Sequence of chain 4.A:
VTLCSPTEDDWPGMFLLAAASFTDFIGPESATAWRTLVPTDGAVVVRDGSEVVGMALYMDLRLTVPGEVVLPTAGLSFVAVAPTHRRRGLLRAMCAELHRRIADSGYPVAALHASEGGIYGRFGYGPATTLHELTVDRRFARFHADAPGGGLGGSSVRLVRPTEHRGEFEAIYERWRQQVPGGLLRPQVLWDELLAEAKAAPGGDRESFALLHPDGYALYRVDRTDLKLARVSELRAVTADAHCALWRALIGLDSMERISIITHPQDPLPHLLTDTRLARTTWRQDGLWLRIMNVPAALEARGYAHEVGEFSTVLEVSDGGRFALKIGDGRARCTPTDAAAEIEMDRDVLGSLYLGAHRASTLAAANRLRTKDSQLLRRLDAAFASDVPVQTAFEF

Binding-site contacts:
Ligand atom C25 contacts residue LEU83 of chain 4.A at 4.0 Å (hydrophobic).
Ligand atom C12 contacts residue ASP46 of chain 4.A at 4.0 Å.
Ligand atom C02 contacts residue SER103 of chain 4.A at 3.8 Å.
Ligand atom C22 contacts residue TRP56 of chain 4.A at 3.8 Å (hydrophobic).
Ligand atom N17 contacts residue TRP56 of chain 4.A at 3.8 Å.
Ligand atom S19 contacts residue PHE104 of chain 4.A at 3.7 Å.
Ligand atom N01 contacts residue MET85 of chain 4.A at 3.5 Å.
Ligand atom C13 contacts residue ASP46 of chain 4.A at 3.4 Å.
Ligand atom N08 contacts residue GLU421 of chain 4.A at 3.7 Å.
Ligand atom C07 contacts residue GLU421 of chain 4.A at 3.9 Å.
Ligand atom C04 contacts residue TRP56 of chain 4.A at 3.8 Å (hydrophobic).
Ligand atom C14 contacts residue ASP46 of chain 4.A at 3.3 Å.
Ligand atom C20 contacts residue TRP56 of chain 4.A at 3.7 Å (hydrophobic).
Ligand atom C12 contacts residue PHE44 of chain 4.A at 3.5 Å (hydrophobic).
Ligand atom C02 contacts residue PHE422 of chain 4.A at 3.7 Å (hydrophobic).
Ligand atom C21 contacts residue PHE104 of chain 4.A at 3.7 Å (hydrophobic).
Ligand atom C24 contacts residue LEU83 of chain 4.A at 3.8 Å (hydrophobic).
Ligand atom N11 contacts residue ASP46 of chain 4.A at 3.4 Å (salt-bridge).
Ligand atom C15 contacts residue PHE44 of chain 4.A at 4.0 Å (hydrophobic).
Ligand atom C10 contacts residue PHE422 of chain 4.A at 3.7 Å (hydrophobic).
Ligand atom C06 contacts residue GLU421 of chain 4.A at 3.8 Å.
Ligand atom C18 contacts residue TRP56 of chain 4.A at 3.8 Å (hydrophobic).
Ligand atom N17 contacts residue ILE48 of chain 4.A at 4.0 Å.
Ligand atom N01 contacts residue PHE422 of chain 4.A at 2.9 Å (h-bond).
Ligand atom C21 contacts residue TRP56 of chain 4.A at 3.6 Å (hydrophobic).
Ligand atom S05 contacts residue ILE48 of chain 4.A at 4.0 Å.
Ligand atom C23 contacts residue PHE104 of chain 4.A at 3.8 Å (hydrophobic).
Ligand atom C22 contacts residue PHE104 of chain 4.A at 3.5 Å (hydrophobic).
Ligand atom N08 contacts residue ASP46 of chain 4.A at 4.0 Å.
Ligand atom S19 contacts residue ALA53 of chain 4.A at 3.9 Å.
Ligand atom N01 contacts residue TRP56 of chain 4.A at 3.7 Å.
Ligand atom C02 contacts residue TRP56 of chain 4.A at 3.7 Å (hydrophobic).
Ligand atom O16 contacts residue GLU421 of chain 4.A at 3.3 Å.
Ligand atom N03 contacts residue PHE422 of chain 4.A at 3.6 Å.
Ligand atom C09 contacts residue PHE422 of chain 4.A at 3.3 Å (hydrophobic).
Ligand atom C06 contacts residue TRP56 of chain 4.A at 4.0 Å (hydrophobic).
Ligand atom C25 contacts residue PHE104 of chain 4.A at 4.0 Å (hydrophobic).
Ligand atom N01 contacts residue SER103 of chain 4.A at 2.8 Å (h-bond).
Ligand atom C15 contacts residue PHE104 of chain 4.A at 3.9 Å (hydrophobic).
Ligand atom N03 contacts residue TRP56 of chain 4.A at 3.8 Å.

The protein below binds the small molecule below.
Small molecule (SMILES): CCN(CC)CCNC(=O)CSc1nc(N)c2c3c(sc2n1)CCC3